Sequence of chain 1.B:
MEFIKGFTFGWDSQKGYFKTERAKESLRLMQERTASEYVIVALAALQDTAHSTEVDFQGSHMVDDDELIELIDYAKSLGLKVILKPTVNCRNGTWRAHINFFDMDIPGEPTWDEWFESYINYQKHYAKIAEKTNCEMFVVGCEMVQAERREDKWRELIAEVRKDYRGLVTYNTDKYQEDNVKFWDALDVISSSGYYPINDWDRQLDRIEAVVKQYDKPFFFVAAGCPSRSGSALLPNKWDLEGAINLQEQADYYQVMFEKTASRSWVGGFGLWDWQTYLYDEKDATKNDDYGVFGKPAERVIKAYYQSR

Sequence of chain 1.A:
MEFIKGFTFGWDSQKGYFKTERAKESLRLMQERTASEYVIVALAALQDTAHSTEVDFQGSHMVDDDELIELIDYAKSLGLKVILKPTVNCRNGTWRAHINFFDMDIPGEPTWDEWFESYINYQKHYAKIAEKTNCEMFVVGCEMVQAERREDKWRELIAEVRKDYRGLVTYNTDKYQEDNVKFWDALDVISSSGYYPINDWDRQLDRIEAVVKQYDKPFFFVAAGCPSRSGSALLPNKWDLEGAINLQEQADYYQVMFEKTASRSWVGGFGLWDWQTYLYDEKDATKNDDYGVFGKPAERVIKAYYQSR

Binding-site contacts:
Ligand atom O3 contacts residue ASP240 of chain 1.B at 4.1 Å.
Ligand atom O4 contacts residue TRP239 of chain 1.B at 3.4 Å.
Ligand atom O2 contacts residue LYS238 of chain 1.B at 4.2 Å.
Ligand atom C2 contacts residue TRP239 of chain 1.B at 4.0 Å (hydrophobic).
Ligand atom C6 contacts residue LYS175 of chain 1.B at 4.3 Å.
Ligand atom O5 contacts residue LYS238 of chain 1.B at 4.4 Å.
Ligand atom C4 contacts residue ASN237 of chain 1.B at 4.0 Å.
Ligand atom C5 contacts residue GLU109 of chain 1.A at 4.0 Å.
Ligand atom O1 contacts residue ASP240 of chain 1.B at 4.4 Å.
Ligand atom O6 contacts residue ASN237 of chain 1.B at 2.9 Å (h-bond).
Ligand atom O3 contacts residue ASN237 of chain 1.B at 3.3 Å (h-bond).
Ligand atom C3 contacts residue ASN237 of chain 1.B at 4.2 Å.
Ligand atom C6 contacts residue ASN237 of chain 1.B at 4.2 Å.
Ligand atom C3 contacts residue TRP239 of chain 1.B at 3.3 Å (hydrophobic).
Ligand atom C3 contacts residue LYS238 of chain 1.B at 4.4 Å.
Ligand atom O6 contacts residue LYS175 of chain 1.B at 3.9 Å.
Ligand atom C6 contacts residue GLU109 of chain 1.A at 2.9 Å.
Ligand atom C6 contacts residue TRP95 of chain 1.B at 3.1 Å (hydrophobic).
Ligand atom O6 contacts residue TRP95 of chain 1.B at 4.2 Å.
Ligand atom O6 contacts residue GLU109 of chain 1.A at 2.3 Å (salt-bridge).
Ligand atom O4 contacts residue TRP95 of chain 1.B at 4.4 Å.
Ligand atom O4 contacts residue ASN237 of chain 1.B at 3.4 Å (h-bond).
Ligand atom C2 contacts residue ASP240 of chain 1.B at 3.7 Å.
Ligand atom O5 contacts residue GLU109 of chain 1.A at 4.0 Å.
Ligand atom O6 contacts residue LYS238 of chain 1.B at 3.4 Å (salt-bridge).
Ligand atom O2 contacts residue TRP239 of chain 1.B at 4.5 Å.
Ligand atom C5 contacts residue TRP95 of chain 1.B at 3.7 Å (hydrophobic).
Ligand atom O2 contacts residue ASP240 of chain 1.B at 2.7 Å (salt-bridge).
Ligand atom C4 contacts residue TRP239 of chain 1.B at 3.9 Å (hydrophobic).
Ligand atom O3 contacts residue LYS238 of chain 1.B at 3.4 Å.
Ligand atom O3 contacts residue TRP239 of chain 1.B at 2.8 Å.
Ligand atom C4 contacts residue LYS238 of chain 1.B at 4.4 Å.

The small molecule below binds the protein below.
Small molecule (SMILES): OC[C@H]1O[C@@H](O)[C@@H](O)[C@@H](O)[C@@H]1O